Sequence of chain 1.A:
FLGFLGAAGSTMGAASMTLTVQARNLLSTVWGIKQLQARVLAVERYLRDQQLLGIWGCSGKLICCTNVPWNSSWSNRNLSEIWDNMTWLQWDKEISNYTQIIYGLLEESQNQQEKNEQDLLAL

Binding-site contacts:
Ligand atom C1 contacts residue SER102 of chain 1.A at 3.9 Å.
Ligand atom C4 contacts residue ASN100 of chain 1.A at 4.2 Å.
Ligand atom C5 contacts residue SER102 of chain 1.A at 4.0 Å.
Ligand atom C2 contacts residue ASN100 of chain 1.A at 2.5 Å.
Ligand atom C3 contacts residue ASN100 of chain 1.A at 3.8 Å.
Ligand atom C1 contacts residue ASN100 of chain 1.A at 1.4 Å.
Ligand atom O5 contacts residue SER102 of chain 1.A at 3.6 Å.
Ligand atom C7 contacts residue ASN100 of chain 1.A at 3.0 Å.
Ligand atom N2 contacts residue ASN100 of chain 1.A at 3.0 Å (h-bond).
Ligand atom O7 contacts residue ASN100 of chain 1.A at 2.6 Å (h-bond).
Ligand atom O5 contacts residue ASN100 of chain 1.A at 2.3 Å (h-bond).
Ligand atom C6 contacts residue SER102 of chain 1.A at 3.8 Å.
Ligand atom C8 contacts residue ASN100 of chain 1.A at 4.3 Å.
Ligand atom C5 contacts residue ASN100 of chain 1.A at 3.6 Å.

This small molecule binds to this protein.
Small molecule (SMILES): CC(=O)N[C@@H]1[C@@H](O)[C@H](O)[C@@H](CO)O[C@H]1O